Binding-site contacts:
Ligand atom C7 contacts residue MET114 of chain 1.C at 4.4 Å (hydrophobic).
Ligand atom N3 contacts residue PHE2 of chain 1.C at 3.7 Å.
Ligand atom N1 contacts residue ASN38 of chain 1.C at 4.4 Å.
Ligand atom C11 contacts residue ARG36 of chain 1.C at 3.9 Å.
Ligand atom C10 contacts residue ARG36 of chain 1.C at 3.5 Å.
Ligand atom N1 contacts residue MET114 of chain 1.C at 4.2 Å.
Ligand atom C4 contacts residue ARG36 of chain 1.C at 3.5 Å.
Ligand atom C8 contacts residue ARG36 of chain 1.C at 3.5 Å.
Ligand atom C2 contacts residue ARG36 of chain 1.C at 4.2 Å.
Ligand atom C2 contacts residue PHE2 of chain 1.C at 3.6 Å (hydrophobic).
Ligand atom N3 contacts residue ASN38 of chain 1.C at 3.4 Å (h-bond).
Ligand atom N3 contacts residue PRO1 of chain 1.C at 2.4 Å (h-bond).
Ligand atom C8 contacts residue LYS109 of chain 1.C at 4.3 Å.
Ligand atom C4 contacts residue PRO1 of chain 1.C at 1.5 Å (hydrophobic).
Ligand atom C6 contacts residue PRO1 of chain 1.C at 3.8 Å (hydrophobic).
Ligand atom C8 contacts residue MET114 of chain 1.C at 4.1 Å (hydrophobic).
Ligand atom N1 contacts residue ARG36 of chain 1.C at 4.1 Å.
Ligand atom C9 contacts residue MET114 of chain 1.C at 4.2 Å (hydrophobic).
Ligand atom C7 contacts residue ARG36 of chain 1.C at 3.8 Å.
Ligand atom C6 contacts residue ARG36 of chain 1.C at 3.7 Å.
Ligand atom C2 contacts residue PRO1 of chain 1.C at 3.6 Å (hydrophobic).
Ligand atom C12 contacts residue ARG36 of chain 1.C at 3.8 Å.
Ligand atom C9 contacts residue LYS109 of chain 1.C at 4.2 Å.
Ligand atom C9 contacts residue ARG36 of chain 1.C at 3.3 Å.
Ligand atom N1 contacts residue PRO1 of chain 1.C at 4.1 Å.
Ligand atom C4 contacts residue PHE2 of chain 1.C at 4.4 Å (hydrophobic).
Ligand atom C5 contacts residue ARG36 of chain 1.C at 3.3 Å.
Ligand atom C5 contacts residue PRO1 of chain 1.C at 2.5 Å (hydrophobic).
Ligand atom N3 contacts residue ARG36 of chain 1.C at 4.0 Å.
Ligand atom C4 contacts residue ASN38 of chain 1.C at 4.1 Å.
Ligand atom C2 contacts residue ASN38 of chain 1.C at 3.5 Å.

A protein and the small-molecule ligand that binds it are described below.
Small molecule (SMILES): c1ccc(-c2ccncn2)cc1

Sequence of chain 1.C:
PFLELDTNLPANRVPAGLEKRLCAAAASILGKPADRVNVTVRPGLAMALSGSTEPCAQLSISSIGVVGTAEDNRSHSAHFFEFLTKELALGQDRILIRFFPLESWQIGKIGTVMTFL